The protein below binds the small molecule below.
Small molecule (SMILES): FC(F)O[C@@H](Cl)C(F)(F)F

Sequence of chain 10.A:
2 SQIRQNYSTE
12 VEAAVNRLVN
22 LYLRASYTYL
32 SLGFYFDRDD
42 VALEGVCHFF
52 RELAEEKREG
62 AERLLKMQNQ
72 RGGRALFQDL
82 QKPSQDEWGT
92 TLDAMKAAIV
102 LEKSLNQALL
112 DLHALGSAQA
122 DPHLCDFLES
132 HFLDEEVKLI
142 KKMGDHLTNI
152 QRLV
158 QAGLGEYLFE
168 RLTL

Binding-site contacts:
Ligand atom FAE contacts residue LEU24 of chain 10.A at 3.1 Å.
Ligand atom FAC contacts residue SER27 of chain 13.A at 4.2 Å.
Ligand atom FAC contacts residue TYR28 of chain 13.A at 3.2 Å.
Ligand atom CAH contacts residue ICF1 of chain 13.I at 1.1 Å.
Ligand atom FAC contacts residue LEU24 of chain 13.A at 4.4 Å.
Ligand atom CAI contacts residue LEU81 of chain 13.A at 4.4 Å (hydrophobic).
Ligand atom FAE contacts residue ICF1 of chain 13.I at 2.3 Å.
Ligand atom FAC contacts residue LEU31 of chain 13.A at 4.4 Å.
Ligand atom FAB contacts residue LEU81 of chain 10.A at 4.0 Å.
Ligand atom CLAF contacts residue TYR28 of chain 13.A at 4.2 Å.
Ligand atom FAD contacts residue LEU31 of chain 13.A at 4.2 Å.
Ligand atom CAJ contacts residue LEU81 of chain 10.A at 4.2 Å (hydrophobic).
Ligand atom FAD contacts residue LEU24 of chain 10.A at 3.4 Å.
Ligand atom FAE contacts residue LEU81 of chain 10.A at 3.2 Å.
Ligand atom CAH contacts residue LEU24 of chain 10.A at 4.3 Å (hydrophobic).
Ligand atom CAJ contacts residue LEU24 of chain 10.A at 3.8 Å (hydrophobic).
Ligand atom CAJ contacts residue TYR28 of chain 13.A at 4.1 Å (hydrophobic).
Ligand atom FAB contacts residue SER27 of chain 10.A at 4.1 Å.
Ligand atom OAG contacts residue ICF1 of chain 13.I at 0.9 Å.
Ligand atom FAA contacts residue TYR28 of chain 10.A at 3.8 Å.
Ligand atom CAI contacts residue ICF1 of chain 13.I at 0.9 Å.
Ligand atom FAB contacts residue ICF1 of chain 13.I at 1.3 Å.
Ligand atom CAI contacts residue LEU81 of chain 10.A at 4.3 Å (hydrophobic).
Ligand atom CLAF contacts residue SER27 of chain 13.A at 3.5 Å.
Ligand atom CAH contacts residue SER27 of chain 10.A at 4.3 Å.
Ligand atom CAJ contacts residue ICF1 of chain 13.I at 1.1 Å.
Ligand atom CLAF contacts residue ICF1 of chain 13.I at 1.3 Å.
Ligand atom FAD contacts residue ICF1 of chain 13.I at 1.6 Å.
Ligand atom FAE contacts residue TYR28 of chain 13.A at 3.9 Å.
Ligand atom FAA contacts residue ICF1 of chain 13.I at 1.5 Å.
Ligand atom CAH contacts residue TYR28 of chain 10.A at 4.3 Å (hydrophobic).
Ligand atom FAC contacts residue ICF1 of chain 13.I at 1.4 Å.
Ligand atom FAA contacts residue SER27 of chain 10.A at 3.5 Å.
Ligand atom FAB contacts residue TYR28 of chain 10.A at 3.6 Å.
Ligand atom FAB contacts residue LEU24 of chain 10.A at 3.0 Å.
Ligand atom CLAF contacts residue LEU24 of chain 13.A at 3.4 Å.

Sequence of chain 13.A:
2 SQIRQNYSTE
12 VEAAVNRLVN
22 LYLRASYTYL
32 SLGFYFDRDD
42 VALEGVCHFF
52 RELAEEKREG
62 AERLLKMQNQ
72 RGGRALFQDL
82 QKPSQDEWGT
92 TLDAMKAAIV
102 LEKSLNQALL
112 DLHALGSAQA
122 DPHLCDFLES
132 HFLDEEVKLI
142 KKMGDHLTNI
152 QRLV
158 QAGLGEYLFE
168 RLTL